A protein and the small-molecule ligand that binds it are described below.
Small molecule (SMILES): CC(=O)N[C@@H]1[C@@H](O)[C@H](O)[C@@H](CO)O[C@H]1O

Sequence of chain 1.A:
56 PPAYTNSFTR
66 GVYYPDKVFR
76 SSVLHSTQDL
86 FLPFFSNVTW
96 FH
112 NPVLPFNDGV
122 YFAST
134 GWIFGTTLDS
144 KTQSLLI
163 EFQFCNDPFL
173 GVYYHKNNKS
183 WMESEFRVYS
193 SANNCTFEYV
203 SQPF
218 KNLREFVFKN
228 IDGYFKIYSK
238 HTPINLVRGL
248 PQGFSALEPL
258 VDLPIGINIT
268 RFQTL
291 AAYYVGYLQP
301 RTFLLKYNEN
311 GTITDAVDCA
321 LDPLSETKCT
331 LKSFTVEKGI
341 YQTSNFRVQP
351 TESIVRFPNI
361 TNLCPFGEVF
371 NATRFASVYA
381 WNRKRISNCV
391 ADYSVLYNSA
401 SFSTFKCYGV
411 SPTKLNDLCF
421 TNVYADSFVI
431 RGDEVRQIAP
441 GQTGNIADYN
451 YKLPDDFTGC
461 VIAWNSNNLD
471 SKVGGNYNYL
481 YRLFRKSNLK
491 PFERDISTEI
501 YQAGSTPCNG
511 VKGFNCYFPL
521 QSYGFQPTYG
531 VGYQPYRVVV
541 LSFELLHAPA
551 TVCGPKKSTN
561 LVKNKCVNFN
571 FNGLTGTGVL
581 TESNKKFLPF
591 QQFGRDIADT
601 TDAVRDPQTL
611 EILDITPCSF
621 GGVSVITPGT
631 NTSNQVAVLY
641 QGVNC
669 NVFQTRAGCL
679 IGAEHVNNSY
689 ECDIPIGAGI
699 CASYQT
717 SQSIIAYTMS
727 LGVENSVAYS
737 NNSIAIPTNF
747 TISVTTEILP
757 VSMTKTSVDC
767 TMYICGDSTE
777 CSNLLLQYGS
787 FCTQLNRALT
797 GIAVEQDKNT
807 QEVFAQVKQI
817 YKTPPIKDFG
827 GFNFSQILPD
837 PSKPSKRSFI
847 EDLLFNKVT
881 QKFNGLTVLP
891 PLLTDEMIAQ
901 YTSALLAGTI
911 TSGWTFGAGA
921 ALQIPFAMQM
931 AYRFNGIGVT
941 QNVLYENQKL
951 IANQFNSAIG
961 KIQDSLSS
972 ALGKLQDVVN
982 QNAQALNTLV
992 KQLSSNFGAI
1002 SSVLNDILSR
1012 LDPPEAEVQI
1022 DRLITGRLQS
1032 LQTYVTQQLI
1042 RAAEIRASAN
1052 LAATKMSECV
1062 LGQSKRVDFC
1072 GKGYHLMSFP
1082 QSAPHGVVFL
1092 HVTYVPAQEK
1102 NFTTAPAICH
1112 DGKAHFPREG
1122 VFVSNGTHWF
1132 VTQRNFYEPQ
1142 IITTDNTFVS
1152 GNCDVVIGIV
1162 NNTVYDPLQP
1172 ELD

Binding-site contacts:
Ligand atom C1 contacts residue ASN195 of chain 1.A at 4.4 Å.
Ligand atom C3 contacts residue ASN196 of chain 1.A at 3.8 Å.
Ligand atom C1 contacts residue ASN196 of chain 1.A at 1.4 Å.
Ligand atom O7 contacts residue ASN196 of chain 1.A at 4.5 Å.
Ligand atom N2 contacts residue ASN196 of chain 1.A at 2.9 Å (h-bond).
Ligand atom C6 contacts residue ASN196 of chain 1.A at 4.3 Å.
Ligand atom C4 contacts residue ASN196 of chain 1.A at 4.3 Å.
Ligand atom C7 contacts residue ASN196 of chain 1.A at 3.9 Å.
Ligand atom C5 contacts residue ASN196 of chain 1.A at 3.7 Å.
Ligand atom O5 contacts residue ASN196 of chain 1.A at 2.4 Å (h-bond).
Ligand atom O6 contacts residue ASN196 of chain 1.A at 4.3 Å.
Ligand atom N2 contacts residue ASN195 of chain 1.A at 4.5 Å.
Ligand atom C2 contacts residue ASN196 of chain 1.A at 2.5 Å.